Binding-site contacts:
Ligand atom N1 contacts residue PHE157 of chain 1.O at 3.3 Å.
Ligand atom C2' contacts residue TYR106 of chain 1.O at 3.3 Å (hydrophobic).
Ligand atom O6 contacts residue PHE157 of chain 1.O at 3.4 Å.
Ligand atom O1A contacts residue MG1 of chain 1.IC at 2.3 Å.
Ligand atom N7 contacts residue GLU76 of chain 1.O at 3.5 Å (salt-bridge).
Ligand atom O2G contacts residue GLY57 of chain 1.O at 3.5 Å (h-bond).
Ligand atom O3B contacts residue CYS55 of chain 1.O at 3.4 Å.
Ligand atom O1G contacts residue SER59 of chain 1.O at 2.4 Å (h-bond).
Ligand atom C2' contacts residue ILE54 of chain 1.O at 3.3 Å (hydrophobic).
Ligand atom O1G contacts residue MG1 of chain 1.IC at 2.1 Å.
Ligand atom N1 contacts residue GLN120 of chain 1.O at 3.3 Å (h-bond).
Ligand atom PB contacts residue MG1 of chain 1.IC at 3.1 Å.
Ligand atom N7 contacts residue PHE157 of chain 1.O at 3.5 Å.
Ligand atom N7 contacts residue ARG127 of chain 1.O at 3.4 Å (salt-bridge).
Ligand atom PG contacts residue SER59 of chain 1.O at 3.3 Å.
Ligand atom C5 contacts residue PHE157 of chain 1.O at 3.3 Å (hydrophobic).
Ligand atom C2 contacts residue PHE157 of chain 1.O at 3.3 Å (hydrophobic).
Ligand atom C6 contacts residue PHE157 of chain 1.O at 3.5 Å (hydrophobic).
Ligand atom O3' contacts residue ILE54 of chain 1.O at 3.0 Å.
Ligand atom O5' contacts residue GLU76 of chain 1.O at 3.6 Å (salt-bridge).
Ligand atom O2B contacts residue CYS55 of chain 1.O at 3.0 Å (h-bond).
Ligand atom N3 contacts residue PHE157 of chain 1.O at 3.5 Å.
Ligand atom O2B contacts residue LYS209 of chain 1.O at 3.4 Å.
Ligand atom O3' contacts residue GLU214 of chain 1.O at 2.6 Å (salt-bridge).
Ligand atom O1A contacts residue GLU76 of chain 1.O at 3.4 Å (salt-bridge).
Ligand atom O6 contacts residue ARG127 of chain 1.O at 2.5 Å (salt-bridge).
Ligand atom O3A contacts residue CYS55 of chain 1.O at 3.5 Å (h-bond).
Ligand atom O2A contacts residue ARG149 of chain 1.O at 3.1 Å (salt-bridge).
Ligand atom O2G contacts residue SER59 of chain 1.O at 3.4 Å (h-bond).
Ligand atom C4 contacts residue PHE157 of chain 1.O at 3.3 Å (hydrophobic).
Ligand atom N1 contacts residue LEU123 of chain 1.O at 3.5 Å.
Ligand atom O3B contacts residue MG1 of chain 1.IC at 3.5 Å.
Ligand atom O6 contacts residue ASP154 of chain 1.O at 3.2 Å (salt-bridge).
Ligand atom N2 contacts residue MET161 of chain 1.O at 3.0 Å.
Ligand atom O1B contacts residue MG1 of chain 1.IC at 2.0 Å.
Ligand atom O3G contacts residue SER59 of chain 1.O at 3.3 Å (h-bond).
Ligand atom O3G contacts residue LYS58 of chain 1.O at 3.0 Å.
Ligand atom O2A contacts residue LYS58 of chain 1.O at 3.4 Å (salt-bridge).
Ligand atom PG contacts residue MG1 of chain 1.IC at 3.2 Å.
Ligand atom PA contacts residue MG1 of chain 1.IC at 3.4 Å.

Sequence of chain 1.O:
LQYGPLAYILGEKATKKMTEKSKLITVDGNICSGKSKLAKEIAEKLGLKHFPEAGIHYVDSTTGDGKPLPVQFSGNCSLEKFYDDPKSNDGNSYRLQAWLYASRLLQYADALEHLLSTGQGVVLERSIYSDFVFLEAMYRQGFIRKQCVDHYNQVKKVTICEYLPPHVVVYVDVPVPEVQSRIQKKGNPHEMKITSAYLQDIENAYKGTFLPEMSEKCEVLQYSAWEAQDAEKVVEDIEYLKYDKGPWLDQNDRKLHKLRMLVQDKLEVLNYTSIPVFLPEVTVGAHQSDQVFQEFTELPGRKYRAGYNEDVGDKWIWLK

This small molecule binds to this protein.
Small molecule (SMILES): Nc1nc2c(ncn2[C@H]2C[C@H](O)[C@@H](CO[P](=O)(O)O[P](=O)(O)OP(=O)(O)O)O2)c(=O)[nH]1